Sequence of chain 1.B:
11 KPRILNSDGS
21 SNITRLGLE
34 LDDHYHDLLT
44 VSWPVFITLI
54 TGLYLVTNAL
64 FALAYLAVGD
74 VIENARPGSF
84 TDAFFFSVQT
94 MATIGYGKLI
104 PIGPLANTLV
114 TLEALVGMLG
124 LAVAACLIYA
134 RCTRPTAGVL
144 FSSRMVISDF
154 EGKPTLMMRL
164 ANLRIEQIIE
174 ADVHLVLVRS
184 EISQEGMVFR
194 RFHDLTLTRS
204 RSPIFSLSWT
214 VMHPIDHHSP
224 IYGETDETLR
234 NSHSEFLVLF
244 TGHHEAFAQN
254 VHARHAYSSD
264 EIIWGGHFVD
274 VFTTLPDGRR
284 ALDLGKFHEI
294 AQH

Sequence of chain 2.A:
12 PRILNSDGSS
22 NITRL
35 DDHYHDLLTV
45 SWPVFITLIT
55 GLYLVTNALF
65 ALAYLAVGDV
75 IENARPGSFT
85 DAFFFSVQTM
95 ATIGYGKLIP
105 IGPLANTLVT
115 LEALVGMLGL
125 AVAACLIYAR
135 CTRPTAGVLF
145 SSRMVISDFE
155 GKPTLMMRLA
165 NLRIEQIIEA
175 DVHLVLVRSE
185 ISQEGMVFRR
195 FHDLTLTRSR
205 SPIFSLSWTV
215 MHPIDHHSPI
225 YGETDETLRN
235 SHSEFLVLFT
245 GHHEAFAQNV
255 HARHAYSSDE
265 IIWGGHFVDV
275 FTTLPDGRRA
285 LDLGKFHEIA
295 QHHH

A small-molecule ligand and the protein it binds are described below.
Small molecule (SMILES): CS(=O)(=O)SCSS(C)(=O)=O

Binding-site contacts:
Ligand atom S03 contacts residue CYS135 of chain 2.A at 2.1 Å (h-bond).
Ligand atom S03 contacts residue ILE131 of chain 2.A at 4.0 Å.
Ligand atom S01 contacts residue CYS129 of chain 1.B at 2.1 Å (h-bond).
Ligand atom C02 contacts residue LEU130 of chain 1.B at 3.8 Å (hydrophobic).
Ligand atom C02 contacts residue CYS129 of chain 1.B at 3.2 Å (hydrophobic).
Ligand atom S01 contacts residue CYS135 of chain 2.A at 4.2 Å.
Ligand atom S01 contacts residue VAL126 of chain 1.B at 4.4 Å.
Ligand atom C02 contacts residue VAL126 of chain 1.B at 4.2 Å (hydrophobic).
Ligand atom S01 contacts residue LEU130 of chain 1.B at 3.2 Å (h-bond).
Ligand atom S01 contacts residue TYR38 of chain 1.B at 3.9 Å.
Ligand atom C02 contacts residue TYR38 of chain 1.B at 4.2 Å (hydrophobic).
Ligand atom C02 contacts residue CYS135 of chain 2.A at 3.3 Å (hydrophobic).
Ligand atom S03 contacts residue CYS129 of chain 1.B at 3.4 Å (h-bond).
Ligand atom S03 contacts residue VAL126 of chain 1.B at 4.2 Å.